Sequence of chain 1.K:
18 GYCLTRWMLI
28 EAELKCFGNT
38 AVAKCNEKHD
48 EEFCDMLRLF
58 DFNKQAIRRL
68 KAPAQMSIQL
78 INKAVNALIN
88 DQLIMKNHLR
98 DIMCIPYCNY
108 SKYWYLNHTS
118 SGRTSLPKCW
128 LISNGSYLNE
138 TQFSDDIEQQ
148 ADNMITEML

Sequence of chain 1.H:
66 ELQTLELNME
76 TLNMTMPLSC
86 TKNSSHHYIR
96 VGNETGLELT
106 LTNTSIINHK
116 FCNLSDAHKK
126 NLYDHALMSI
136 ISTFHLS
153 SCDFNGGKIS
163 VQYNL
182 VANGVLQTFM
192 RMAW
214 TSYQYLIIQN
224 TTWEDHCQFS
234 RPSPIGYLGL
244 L

This protein binds this small molecule.
Small molecule (SMILES): CC(=O)N[C@@H]1[C@@H](O)[C@H](O)[C@@H](CO)O[C@H]1O

Binding-site contacts:
Ligand atom N2 contacts residue TYR112 of chain 1.K at 4.3 Å.
Ligand atom O5 contacts residue ASN114 of chain 1.K at 2.4 Å (h-bond).
Ligand atom C8 contacts residue CYS33 of chain 1.K at 3.5 Å (hydrophobic).
Ligand atom C5 contacts residue ASN114 of chain 1.K at 3.7 Å.
Ligand atom C7 contacts residue ASN114 of chain 1.K at 3.4 Å.
Ligand atom C8 contacts residue THR121 of chain 1.K at 4.3 Å.
Ligand atom C2 contacts residue ASN114 of chain 1.K at 2.5 Å.
Ligand atom C7 contacts residue CYS33 of chain 1.K at 4.2 Å (hydrophobic).
Ligand atom O7 contacts residue ASN114 of chain 1.K at 4.4 Å.
Ligand atom C3 contacts residue ASN114 of chain 1.K at 3.8 Å.
Ligand atom N2 contacts residue CYS33 of chain 1.K at 4.5 Å.
Ligand atom C8 contacts residue LYS32 of chain 1.K at 3.7 Å.
Ligand atom C7 contacts residue TYR112 of chain 1.K at 3.4 Å (hydrophobic).
Ligand atom C4 contacts residue ASN114 of chain 1.K at 4.2 Å.
Ligand atom C1 contacts residue ASN114 of chain 1.K at 1.4 Å.
Ligand atom C2 contacts residue GLN68 of chain 1.H at 4.3 Å.
Ligand atom O7 contacts residue TYR112 of chain 1.K at 3.3 Å (h-bond).
Ligand atom N2 contacts residue GLN68 of chain 1.H at 4.2 Å.
Ligand atom C8 contacts residue PHE34 of chain 1.K at 3.7 Å (hydrophobic).
Ligand atom N2 contacts residue ASN114 of chain 1.K at 2.5 Å (h-bond).
Ligand atom O7 contacts residue LYS32 of chain 1.K at 3.2 Å.
Ligand atom C8 contacts residue TYR112 of chain 1.K at 3.3 Å (hydrophobic).
Ligand atom C6 contacts residue THR116 of chain 1.K at 4.5 Å.
Ligand atom C7 contacts residue GLN68 of chain 1.H at 4.2 Å.
Ligand atom O7 contacts residue GLN68 of chain 1.H at 4.2 Å.
Ligand atom C7 contacts residue LYS32 of chain 1.K at 3.8 Å.
Ligand atom C1 contacts residue GLN68 of chain 1.H at 4.5 Å.
Ligand atom O7 contacts residue CYS33 of chain 1.K at 4.5 Å.
Ligand atom C8 contacts residue ASN114 of chain 1.K at 3.6 Å.